Binding-site contacts:
Ligand atom C2 contacts residue TRP47 of chain 14.D at 4.2 Å (hydrophobic).
Ligand atom N7 contacts residue TRP47 of chain 14.D at 3.7 Å.
Ligand atom N6 contacts residue THR48 of chain 14.D at 3.3 Å (h-bond).
Ligand atom C6 contacts residue TRP47 of chain 14.D at 3.9 Å (hydrophobic).
Ligand atom OP2 contacts residue VAL178 of chain 14.E at 4.5 Å.
Ligand atom C5 contacts residue TRP47 of chain 14.D at 3.8 Å (hydrophobic).
Ligand atom N1 contacts residue TRP47 of chain 14.D at 4.3 Å.
Ligand atom N3 contacts residue TRP47 of chain 14.D at 4.1 Å.
Ligand atom C8 contacts residue TRP47 of chain 14.D at 3.8 Å (hydrophobic).
Ligand atom C6 contacts residue THR48 of chain 14.D at 4.2 Å.
Ligand atom O4' contacts residue TRP47 of chain 14.D at 4.1 Å.
Ligand atom C5' contacts residue VAL178 of chain 14.E at 4.5 Å (hydrophobic).
Ligand atom C1' contacts residue TRP47 of chain 14.D at 4.3 Å (hydrophobic).
Ligand atom N1 contacts residue THR48 of chain 14.D at 4.0 Å.
Ligand atom N6 contacts residue TYR50 of chain 14.D at 4.2 Å.
Ligand atom N6 contacts residue TRP47 of chain 14.D at 3.8 Å.
Ligand atom N9 contacts residue TRP47 of chain 14.D at 3.9 Å.
Ligand atom C4 contacts residue TRP47 of chain 14.D at 3.9 Å (hydrophobic).
Ligand atom OP2 contacts residue GLY49 of chain 14.E at 4.2 Å.
Ligand atom O4' contacts residue LYS143 of chain 14.D at 4.1 Å.

Sequence of chain 14.D:
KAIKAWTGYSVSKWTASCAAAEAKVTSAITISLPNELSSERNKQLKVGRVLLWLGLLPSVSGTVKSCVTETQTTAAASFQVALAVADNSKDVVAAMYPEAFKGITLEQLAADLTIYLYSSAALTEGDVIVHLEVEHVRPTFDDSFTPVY

Sequence of chain 14.E:
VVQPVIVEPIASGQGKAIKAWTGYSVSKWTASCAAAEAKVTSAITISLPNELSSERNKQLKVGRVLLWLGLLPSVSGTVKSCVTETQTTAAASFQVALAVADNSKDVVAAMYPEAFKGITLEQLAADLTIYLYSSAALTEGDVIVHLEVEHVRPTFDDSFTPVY

This small molecule binds to this protein.
Small molecule (SMILES): Nc1ncnc2c1ncn2[C@@H]1O[C@H](COO[C@@H]2C[C@@H](CO[P](=O)(O)O[C@H]3[C@@H](O)[C@H](n4cnc5c(N)ncnc54)O[C@@H]3COP(=O)=O)O[C@H]2n2ccc(=O)[nH]c2=O)[C@@H](OOP(O)OC[C@H]2O[C@@H](n3ccc(=O)[nH]c3=O)[C@H](O)[C@@H]2O)[C@H]1O.Op1oo1